Sequence of chain 28.B:
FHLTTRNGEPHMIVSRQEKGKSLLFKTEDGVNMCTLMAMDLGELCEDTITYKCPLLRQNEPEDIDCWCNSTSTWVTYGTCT

Binding-site contacts:
Ligand atom C6 contacts residue THR48 of chain 28.B at 4.4 Å.
Ligand atom O5 contacts residue THR48 of chain 28.B at 4.0 Å.
Ligand atom O7 contacts residue MET126 of chain 28.A at 3.1 Å.
Ligand atom C5 contacts residue NAG1 of chain 28.N at 3.7 Å.
Ligand atom C4 contacts residue NAG1 of chain 28.N at 2.9 Å.
Ligand atom C2 contacts residue ASN75 of chain 28.A at 2.6 Å.
Ligand atom C2 contacts residue NAG1 of chain 28.N at 4.1 Å.
Ligand atom N2 contacts residue ASN75 of chain 28.A at 3.0 Å (h-bond).
Ligand atom C6 contacts residue NAG1 of chain 28.N at 3.4 Å.
Ligand atom C8 contacts residue PHE98 of chain 28.A at 3.6 Å (hydrophobic).
Ligand atom O6 contacts residue ASN75 of chain 28.A at 3.8 Å.
Ligand atom O6 contacts residue GLU46 of chain 28.B at 3.8 Å.
Ligand atom C6 contacts residue CYS45 of chain 28.B at 4.4 Å (hydrophobic).
Ligand atom C3 contacts residue NAG1 of chain 28.N at 3.3 Å.
Ligand atom C5 contacts residue ASN75 of chain 28.A at 3.2 Å.
Ligand atom O7 contacts residue ASN75 of chain 28.A at 3.2 Å (h-bond).
Ligand atom C7 contacts residue ASN75 of chain 28.A at 2.8 Å.
Ligand atom C1 contacts residue ASN75 of chain 28.A at 1.3 Å.
Ligand atom O3 contacts residue NAG1 of chain 28.N at 2.4 Å (h-bond).
Ligand atom O5 contacts residue ASN75 of chain 28.A at 2.1 Å (h-bond).
Ligand atom O6 contacts residue THR48 of chain 28.B at 4.0 Å.
Ligand atom O6 contacts residue NAG1 of chain 28.N at 4.1 Å.
Ligand atom C3 contacts residue ASN75 of chain 28.A at 3.5 Å.
Ligand atom O6 contacts residue CYS45 of chain 28.B at 3.4 Å (h-bond).
Ligand atom C8 contacts residue ASN75 of chain 28.A at 3.0 Å.
Ligand atom O4 contacts residue NAG1 of chain 28.N at 1.6 Å.
Ligand atom C4 contacts residue ASN75 of chain 28.A at 4.0 Å.
Ligand atom C6 contacts residue ASN75 of chain 28.A at 3.8 Å.
Ligand atom C7 contacts residue MET126 of chain 28.A at 3.8 Å (hydrophobic).
Ligand atom C8 contacts residue MET126 of chain 28.A at 3.7 Å (hydrophobic).

Sequence of chain 28.A:
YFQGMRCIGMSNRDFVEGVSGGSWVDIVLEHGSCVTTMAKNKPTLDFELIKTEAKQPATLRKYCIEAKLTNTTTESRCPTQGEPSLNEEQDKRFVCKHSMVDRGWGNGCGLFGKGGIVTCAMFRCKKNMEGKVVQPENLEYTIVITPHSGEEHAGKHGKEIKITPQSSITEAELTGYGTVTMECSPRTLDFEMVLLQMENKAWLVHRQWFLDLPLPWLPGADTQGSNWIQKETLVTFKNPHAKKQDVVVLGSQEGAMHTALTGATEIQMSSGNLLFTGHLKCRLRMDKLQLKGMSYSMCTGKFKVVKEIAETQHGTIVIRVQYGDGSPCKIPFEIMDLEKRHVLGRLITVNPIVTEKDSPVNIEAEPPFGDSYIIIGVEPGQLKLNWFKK

A protein and the small-molecule ligand that binds it are described below.
Small molecule (SMILES): CC(=O)N[C@@H]1[C@@H](O)[C@H](O)[C@@H](CO)O[C@H]1O